Binding-site contacts:
Ligand atom OAI contacts residue GLN117 of chain 1.B at 3.5 Å (h-bond).
Ligand atom CAB contacts residue THR316 of chain 1.B at 3.9 Å.
Ligand atom OAT contacts residue ALA315 of chain 1.B at 2.9 Å (h-bond).
Ligand atom CAM contacts residue ASN149 of chain 1.B at 4.0 Å.
Ligand atom CAK contacts residue ASN149 of chain 1.B at 4.0 Å.
Ligand atom CAE contacts residue THR316 of chain 1.B at 3.6 Å.
Ligand atom CAG contacts residue THR316 of chain 1.B at 4.0 Å.
Ligand atom CAU contacts residue ASN286 of chain 1.B at 3.7 Å.
Ligand atom OAO contacts residue TYR147 of chain 1.B at 2.6 Å (h-bond).
Ligand atom CAH contacts residue ASN149 of chain 1.B at 3.9 Å.
Ligand atom OAT contacts residue GLY314 of chain 1.B at 3.5 Å.
Ligand atom CAN contacts residue GLN117 of chain 1.B at 3.0 Å.
Ligand atom OAT contacts residue SER61 of chain 1.B at 2.5 Å (h-bond).
Ligand atom NAJ contacts residue TYR218 of chain 1.B at 4.1 Å.
Ligand atom CAL contacts residue SER61 of chain 1.B at 4.0 Å.
Ligand atom OAI contacts residue TYR218 of chain 1.B at 3.6 Å.
Ligand atom CAH contacts residue ALA315 of chain 1.B at 3.6 Å (hydrophobic).
Ligand atom NAJ contacts residue ALA315 of chain 1.B at 3.1 Å (h-bond).
Ligand atom CAS contacts residue GLN117 of chain 1.B at 4.1 Å.
Ligand atom CAC contacts residue GLY317 of chain 1.B at 3.7 Å.
Ligand atom CAM contacts residue GLN117 of chain 1.B at 3.1 Å.
Ligand atom OAI contacts residue ASN149 of chain 1.B at 2.9 Å (h-bond).
Ligand atom CAK contacts residue SER61 of chain 1.B at 2.6 Å.
Ligand atom CAH contacts residue TYR218 of chain 1.B at 3.8 Å (hydrophobic).
Ligand atom CAG contacts residue TYR218 of chain 1.B at 3.5 Å (hydrophobic).
Ligand atom CAE contacts residue ALA315 of chain 1.B at 3.7 Å (hydrophobic).
Ligand atom B contacts residue SER61 of chain 1.B at 1.5 Å.
Ligand atom SAD contacts residue THR316 of chain 1.B at 3.5 Å.
Ligand atom CAB contacts residue GLY317 of chain 1.B at 3.5 Å.
Ligand atom SAD contacts residue GLY317 of chain 1.B at 4.0 Å.
Ligand atom B contacts residue LYS64 of chain 1.B at 3.9 Å.
Ligand atom NAJ contacts residue SER61 of chain 1.B at 3.2 Å (h-bond).
Ligand atom OAO contacts residue SER61 of chain 1.B at 2.5 Å (h-bond).
Ligand atom CAN contacts residue LEU116 of chain 1.B at 3.6 Å (hydrophobic).
Ligand atom OAW contacts residue ASN286 of chain 1.B at 3.0 Å (h-bond).
Ligand atom CAG contacts residue ALA315 of chain 1.B at 3.2 Å (hydrophobic).
Ligand atom CAF contacts residue THR316 of chain 1.B at 4.2 Å.
Ligand atom CAM contacts residue LEU116 of chain 1.B at 4.0 Å (hydrophobic).
Ligand atom B contacts residue TYR147 of chain 1.B at 3.4 Å.
Ligand atom SAD contacts residue ALA315 of chain 1.B at 3.6 Å.

Sequence of chain 1.B:
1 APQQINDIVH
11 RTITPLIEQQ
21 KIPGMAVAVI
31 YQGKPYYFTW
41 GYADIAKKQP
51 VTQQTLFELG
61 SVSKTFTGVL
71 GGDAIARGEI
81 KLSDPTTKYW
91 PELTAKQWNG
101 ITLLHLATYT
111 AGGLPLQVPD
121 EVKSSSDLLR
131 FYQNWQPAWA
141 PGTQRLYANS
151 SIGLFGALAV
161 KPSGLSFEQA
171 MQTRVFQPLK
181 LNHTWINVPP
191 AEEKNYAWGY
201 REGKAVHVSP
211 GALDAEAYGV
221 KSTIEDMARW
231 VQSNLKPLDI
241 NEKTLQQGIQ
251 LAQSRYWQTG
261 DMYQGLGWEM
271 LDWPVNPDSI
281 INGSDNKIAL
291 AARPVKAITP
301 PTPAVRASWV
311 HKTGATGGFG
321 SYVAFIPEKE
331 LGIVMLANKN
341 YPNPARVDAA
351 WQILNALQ

This protein binds this small molecule.
Small molecule (SMILES): O=C(Cc1cccs1)N[C@H](B(O)O)c1cccc(C(=O)O)c1